Sequence of chain 1.B:
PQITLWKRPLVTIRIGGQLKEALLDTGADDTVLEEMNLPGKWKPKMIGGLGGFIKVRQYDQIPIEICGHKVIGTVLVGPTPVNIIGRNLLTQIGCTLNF

Binding-site contacts:
Ligand atom C4 contacts residue GLY48 of chain 1.A at 3.8 Å.
Ligand atom C16 contacts residue GLY27 of chain 1.B at 3.5 Å.
Ligand atom O5 contacts residue LEU50 of chain 1.A at 3.4 Å.
Ligand atom C7 contacts residue ASP25 of chain 1.B at 3.2 Å.
Ligand atom C12 contacts residue GLY49 of chain 1.A at 3.6 Å.
Ligand atom O5 contacts residue GLY49 of chain 1.B at 2.9 Å.
Ligand atom C9 contacts residue VAL82 of chain 1.B at 3.6 Å (hydrophobic).
Ligand atom C24 contacts residue VAL82 of chain 1.A at 3.5 Å (hydrophobic).
Ligand atom C19 contacts residue VAL32 of chain 1.B at 3.5 Å (hydrophobic).
Ligand atom O1 contacts residue ALA28 of chain 1.A at 3.8 Å.
Ligand atom C2 contacts residue ALA28 of chain 1.A at 3.8 Å (hydrophobic).
Ligand atom C6 contacts residue ASP25 of chain 1.B at 3.3 Å.
Ligand atom C13 contacts residue VAL82 of chain 1.B at 3.5 Å (hydrophobic).
Ligand atom O6 contacts residue ASP30 of chain 1.A at 3.3 Å (salt-bridge).
Ligand atom C25 contacts residue VAL32 of chain 1.A at 3.2 Å (hydrophobic).
Ligand atom C18 contacts residue ALA28 of chain 1.B at 3.5 Å (hydrophobic).
Ligand atom C15 contacts residue GLY27 of chain 1.B at 3.2 Å.
Ligand atom C11 contacts residue VAL82 of chain 1.B at 3.4 Å (hydrophobic).
Ligand atom O3 contacts residue ASP25 of chain 1.B at 2.6 Å (salt-bridge).
Ligand atom C19 contacts residue ALA28 of chain 1.B at 3.4 Å (hydrophobic).
Ligand atom C7 contacts residue GLY27 of chain 1.A at 3.7 Å.
Ligand atom C9 contacts residue GLY27 of chain 1.A at 3.4 Å.
Ligand atom C22 contacts residue GLY48 of chain 1.B at 3.4 Å.
Ligand atom C12 contacts residue PRO81 of chain 1.B at 3.6 Å (hydrophobic).
Ligand atom O5 contacts residue GLY48 of chain 1.B at 3.6 Å (h-bond).
Ligand atom N1 contacts residue GLY27 of chain 1.A at 3.2 Å (h-bond).
Ligand atom C25 contacts residue ALA28 of chain 1.A at 3.8 Å (hydrophobic).
Ligand atom C12 contacts residue LEU50 of chain 1.A at 3.6 Å (hydrophobic).
Ligand atom C24 contacts residue GLY27 of chain 1.B at 3.7 Å.
Ligand atom O4 contacts residue LEU50 of chain 1.A at 3.7 Å.
Ligand atom C23 contacts residue ILE84 of chain 1.A at 3.6 Å (hydrophobic).
Ligand atom C19 contacts residue ASP30 of chain 1.B at 3.5 Å.
Ligand atom C25 contacts residue ASP30 of chain 1.A at 3.2 Å.
Ligand atom O3 contacts residue GLY27 of chain 1.A at 3.4 Å.
Ligand atom C14 contacts residue GLY27 of chain 1.B at 3.7 Å.
Ligand atom C6 contacts residue ASP25 of chain 1.A at 3.4 Å.
Ligand atom O6 contacts residue ASP29 of chain 1.A at 3.7 Å.
Ligand atom C14 contacts residue ASP25 of chain 1.B at 3.1 Å.
Ligand atom O3 contacts residue ASP25 of chain 1.A at 2.7 Å (salt-bridge).
Ligand atom N3 contacts residue ASP30 of chain 1.B at 3.3 Å (salt-bridge).

Sequence of chain 1.A:
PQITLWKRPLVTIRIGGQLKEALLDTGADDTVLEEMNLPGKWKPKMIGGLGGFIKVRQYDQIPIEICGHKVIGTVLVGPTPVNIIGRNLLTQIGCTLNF

This protein binds this small molecule.
Small molecule (SMILES): CC(C)CN(C[C@@H](O)[C@H](Cc1ccccc1)NC(=O)O[C@H]1CCOC1)S(=O)(=O)c1ccc(N)cc1